This protein binds this small molecule.
Small molecule (SMILES): OC[C@H]1O[C@@H](O)[C@H](O)[C@@H](O)[C@@H]1O

Sequence of chain 1.A:
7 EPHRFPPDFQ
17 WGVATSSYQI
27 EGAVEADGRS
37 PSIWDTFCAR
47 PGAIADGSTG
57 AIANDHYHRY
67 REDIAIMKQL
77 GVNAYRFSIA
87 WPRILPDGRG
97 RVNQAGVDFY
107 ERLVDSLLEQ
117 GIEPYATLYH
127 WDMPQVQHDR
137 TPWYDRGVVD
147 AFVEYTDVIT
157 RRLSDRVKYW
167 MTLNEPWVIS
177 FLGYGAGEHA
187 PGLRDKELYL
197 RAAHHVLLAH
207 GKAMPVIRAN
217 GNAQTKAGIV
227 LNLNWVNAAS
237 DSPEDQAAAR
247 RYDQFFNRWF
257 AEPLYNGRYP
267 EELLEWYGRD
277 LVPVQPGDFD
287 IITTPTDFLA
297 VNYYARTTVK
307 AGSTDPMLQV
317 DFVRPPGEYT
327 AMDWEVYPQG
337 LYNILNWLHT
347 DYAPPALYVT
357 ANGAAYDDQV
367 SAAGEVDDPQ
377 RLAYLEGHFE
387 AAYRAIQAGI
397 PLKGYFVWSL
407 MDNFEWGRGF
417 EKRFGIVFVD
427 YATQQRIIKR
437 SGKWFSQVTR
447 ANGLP

Binding-site contacts:
Ligand atom O4 contacts residue GLU411 of chain 1.A at 2.4 Å (salt-bridge).
Ligand atom C3 contacts residue GLN25 of chain 1.A at 3.7 Å.
Ligand atom O2 contacts residue GLU171 of chain 1.A at 3.3 Å (salt-bridge).
Ligand atom C1 contacts residue BGC1 of chain 1.B at 4.0 Å.
Ligand atom C4 contacts residue GLU411 of chain 1.A at 3.6 Å.
Ligand atom O5 contacts residue BGC1 of chain 1.B at 3.6 Å (h-bond).
Ligand atom C6 contacts residue GLU411 of chain 1.A at 3.3 Å.
Ligand atom O2 contacts residue ASN298 of chain 1.A at 3.8 Å.
Ligand atom O1 contacts residue GLU171 of chain 1.A at 2.3 Å (salt-bridge).
Ligand atom C1 contacts residue TYR300 of chain 1.A at 3.0 Å (hydrophobic).
Ligand atom O1 contacts residue TYR300 of chain 1.A at 3.3 Å (h-bond).
Ligand atom O5 contacts residue TYR300 of chain 1.A at 2.8 Å (h-bond).
Ligand atom O3 contacts residue GLN25 of chain 1.A at 2.7 Å (h-bond).
Ligand atom O3 contacts residue TRP412 of chain 1.A at 2.9 Å (h-bond).
Ligand atom C4 contacts residue TRP404 of chain 1.A at 3.8 Å (hydrophobic).
Ligand atom C6 contacts residue TYR300 of chain 1.A at 3.6 Å (hydrophobic).
Ligand atom O4 contacts residue TRP404 of chain 1.A at 3.1 Å (h-bond).
Ligand atom O6 contacts residue TRP330 of chain 1.A at 3.7 Å.
Ligand atom O3 contacts residue TRP404 of chain 1.A at 3.7 Å.
Ligand atom O4 contacts residue TRP412 of chain 1.A at 3.7 Å.
Ligand atom C5 contacts residue TRP404 of chain 1.A at 3.7 Å (hydrophobic).
Ligand atom O4 contacts residue GLN25 of chain 1.A at 3.0 Å (h-bond).
Ligand atom C3 contacts residue TRP404 of chain 1.A at 3.5 Å (hydrophobic).
Ligand atom O2 contacts residue ASN170 of chain 1.A at 2.9 Å (h-bond).
Ligand atom O6 contacts residue BGC1 of chain 1.B at 3.3 Å (h-bond).
Ligand atom O1 contacts residue BGC1 of chain 1.B at 3.3 Å (h-bond).
Ligand atom O2 contacts residue HIS126 of chain 1.A at 3.0 Å (h-bond).
Ligand atom O3 contacts residue HIS126 of chain 1.A at 2.8 Å (h-bond).
Ligand atom C5 contacts residue TYR300 of chain 1.A at 3.1 Å (hydrophobic).
Ligand atom C3 contacts residue TRP412 of chain 1.A at 3.9 Å (hydrophobic).
Ligand atom C1 contacts residue GLU171 of chain 1.A at 3.4 Å.
Ligand atom O6 contacts residue GLU411 of chain 1.A at 2.7 Å (salt-bridge).
Ligand atom C4 contacts residue TRP412 of chain 1.A at 3.8 Å (hydrophobic).
Ligand atom C6 contacts residue PHE420 of chain 1.A at 3.7 Å (hydrophobic).
Ligand atom C3 contacts residue HIS126 of chain 1.A at 3.8 Å.
Ligand atom O1 contacts residue ASN298 of chain 1.A at 3.0 Å (h-bond).
Ligand atom C2 contacts residue HIS126 of chain 1.A at 3.9 Å.
Ligand atom C2 contacts residue TRP127 of chain 1.A at 4.0 Å (hydrophobic).
Ligand atom O1 contacts residue ALA357 of chain 1.A at 4.0 Å.
Ligand atom C2 contacts residue GLU171 of chain 1.A at 3.5 Å.